Sequence of chain 1.B:
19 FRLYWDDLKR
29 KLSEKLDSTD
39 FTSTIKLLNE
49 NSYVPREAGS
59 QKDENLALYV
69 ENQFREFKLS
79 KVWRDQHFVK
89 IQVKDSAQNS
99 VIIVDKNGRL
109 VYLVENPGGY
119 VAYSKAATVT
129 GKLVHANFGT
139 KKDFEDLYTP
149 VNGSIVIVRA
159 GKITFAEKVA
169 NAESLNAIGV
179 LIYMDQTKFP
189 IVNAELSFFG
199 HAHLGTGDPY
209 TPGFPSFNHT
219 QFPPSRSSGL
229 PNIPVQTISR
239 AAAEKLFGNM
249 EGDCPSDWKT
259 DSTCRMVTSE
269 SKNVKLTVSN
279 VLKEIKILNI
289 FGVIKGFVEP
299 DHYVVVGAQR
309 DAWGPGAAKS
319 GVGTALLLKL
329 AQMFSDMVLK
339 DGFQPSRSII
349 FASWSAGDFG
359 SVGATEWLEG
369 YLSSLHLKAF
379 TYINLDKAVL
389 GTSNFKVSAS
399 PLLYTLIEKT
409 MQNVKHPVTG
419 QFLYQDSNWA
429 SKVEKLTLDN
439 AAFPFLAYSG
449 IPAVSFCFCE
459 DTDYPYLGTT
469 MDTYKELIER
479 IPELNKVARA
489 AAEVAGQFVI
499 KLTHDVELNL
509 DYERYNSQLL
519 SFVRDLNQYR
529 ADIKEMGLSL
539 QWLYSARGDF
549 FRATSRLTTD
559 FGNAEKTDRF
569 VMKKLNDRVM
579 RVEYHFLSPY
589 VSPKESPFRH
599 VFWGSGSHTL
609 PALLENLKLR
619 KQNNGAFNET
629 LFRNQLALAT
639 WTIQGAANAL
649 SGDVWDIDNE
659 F

Binding-site contacts:
Ligand atom C3 contacts residue ASN216 of chain 1.A at 3.7 Å.
Ligand atom C6 contacts residue ASN216 of chain 1.A at 4.4 Å.
Ligand atom C5 contacts residue ASN216 of chain 1.A at 3.5 Å.
Ligand atom C8 contacts residue GLU282 of chain 1.A at 3.3 Å.
Ligand atom O4 contacts residue PHE86 of chain 1.A at 4.5 Å.
Ligand atom C5 contacts residue PHE86 of chain 1.A at 3.6 Å (hydrophobic).
Ligand atom O5 contacts residue PHE220 of chain 1.A at 3.8 Å.
Ligand atom C7 contacts residue ASN216 of chain 1.A at 3.9 Å.
Ligand atom C2 contacts residue ASN216 of chain 1.A at 2.3 Å.
Ligand atom C8 contacts residue TRP540 of chain 1.B at 4.2 Å (hydrophobic).
Ligand atom C6 contacts residue PHE220 of chain 1.A at 3.9 Å (hydrophobic).
Ligand atom O7 contacts residue ASN216 of chain 1.A at 4.2 Å.
Ligand atom O5 contacts residue ASN216 of chain 1.A at 2.1 Å (h-bond).
Ligand atom N2 contacts residue ASN216 of chain 1.A at 3.0 Å (h-bond).
Ligand atom O5 contacts residue PHE86 of chain 1.A at 3.8 Å.
Ligand atom O6 contacts residue PHE220 of chain 1.A at 3.3 Å.
Ligand atom C1 contacts residue PHE86 of chain 1.A at 4.0 Å (hydrophobic).
Ligand atom C1 contacts residue ASN216 of chain 1.A at 1.4 Å.
Ligand atom O6 contacts residue ASN216 of chain 1.A at 4.2 Å.
Ligand atom C5 contacts residue PHE220 of chain 1.A at 4.5 Å (hydrophobic).
Ligand atom C4 contacts residue ASN216 of chain 1.A at 4.0 Å.
Ligand atom C8 contacts residue PHE86 of chain 1.A at 3.9 Å (hydrophobic).
Ligand atom O6 contacts residue GLU282 of chain 1.A at 3.0 Å (salt-bridge).
Ligand atom C6 contacts residue PHE86 of chain 1.A at 3.7 Å (hydrophobic).
Ligand atom O7 contacts residue PHE86 of chain 1.A at 4.4 Å.
Ligand atom C7 contacts residue PHE86 of chain 1.A at 4.3 Å (hydrophobic).
Ligand atom C6 contacts residue GLU282 of chain 1.A at 3.3 Å.
Ligand atom O7 contacts residue GLU658 of chain 1.B at 4.4 Å.

The protein below binds the small molecule below.
Small molecule (SMILES): CC(=O)N[C@H]1[C@H](O[C@H]2[C@H](O)[C@@H](NC(C)=O)CO[C@@H]2CO)O[C@H](CO)[C@@H](O)[C@@H]1O

Sequence of chain 1.A:
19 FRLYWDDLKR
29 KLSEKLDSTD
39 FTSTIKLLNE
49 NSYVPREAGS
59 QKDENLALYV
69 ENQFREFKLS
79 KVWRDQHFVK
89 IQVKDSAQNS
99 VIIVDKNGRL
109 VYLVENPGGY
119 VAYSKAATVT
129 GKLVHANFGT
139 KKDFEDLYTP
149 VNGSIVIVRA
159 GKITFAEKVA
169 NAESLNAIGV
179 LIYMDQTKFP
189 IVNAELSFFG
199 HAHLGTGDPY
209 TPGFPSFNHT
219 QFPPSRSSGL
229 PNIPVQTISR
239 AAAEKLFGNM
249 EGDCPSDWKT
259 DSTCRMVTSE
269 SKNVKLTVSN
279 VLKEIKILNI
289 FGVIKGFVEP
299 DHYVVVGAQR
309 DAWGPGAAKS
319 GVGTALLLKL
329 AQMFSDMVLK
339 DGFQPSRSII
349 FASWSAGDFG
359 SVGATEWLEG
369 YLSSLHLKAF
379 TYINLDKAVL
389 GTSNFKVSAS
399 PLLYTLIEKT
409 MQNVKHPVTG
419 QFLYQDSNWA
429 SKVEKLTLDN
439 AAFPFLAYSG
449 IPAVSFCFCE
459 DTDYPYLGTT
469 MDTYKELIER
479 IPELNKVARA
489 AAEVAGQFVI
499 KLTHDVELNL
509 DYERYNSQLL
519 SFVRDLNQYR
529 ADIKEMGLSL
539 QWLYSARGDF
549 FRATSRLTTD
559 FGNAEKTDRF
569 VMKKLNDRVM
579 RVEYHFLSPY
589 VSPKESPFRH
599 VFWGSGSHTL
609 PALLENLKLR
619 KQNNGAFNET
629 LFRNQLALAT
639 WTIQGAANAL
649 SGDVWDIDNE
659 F